Binding-site contacts:
Ligand atom C12 contacts residue SER277 of chain 1.B at 3.2 Å.
Ligand atom O13 contacts residue LYS259 of chain 1.B at 3.3 Å (salt-bridge).
Ligand atom O16 contacts residue LYS259 of chain 1.B at 2.9 Å (salt-bridge).
Ligand atom O18 contacts residue TYR278 of chain 1.B at 3.5 Å.
Ligand atom O12 contacts residue GLY55 of chain 1.B at 3.2 Å.
Ligand atom O15 contacts residue MG1 of chain 1.K at 2.1 Å.
Ligand atom O4 contacts residue LYS207 of chain 1.B at 3.1 Å.
Ligand atom P4 contacts residue LYS259 of chain 1.B at 3.4 Å.
Ligand atom P4 contacts residue MG1 of chain 1.K at 3.4 Å.
Ligand atom O14 contacts residue SER277 of chain 1.B at 3.1 Å (h-bond).
Ligand atom O15 contacts residue GLU68 of chain 1.B at 2.6 Å (salt-bridge).
Ligand atom O19 contacts residue ASP164 of chain 1.B at 2.7 Å (salt-bridge).
Ligand atom O18 contacts residue ARG221 of chain 1.B at 3.5 Å (salt-bridge).
Ligand atom O20 contacts residue ASP164 of chain 1.B at 3.1 Å (salt-bridge).
Ligand atom O9 contacts residue ASP70 of chain 1.B at 3.1 Å (salt-bridge).
Ligand atom O13 contacts residue SER56 of chain 1.B at 3.1 Å (h-bond).
Ligand atom C4 contacts residue ARG221 of chain 1.B at 3.2 Å.
Ligand atom O12 contacts residue MG1 of chain 1.K at 2.3 Å.
Ligand atom O20 contacts residue ASP70 of chain 1.B at 2.5 Å (salt-bridge).
Ligand atom O10 contacts residue MG1 of chain 1.K at 3.4 Å.
Ligand atom O17 contacts residue CYS276 of chain 1.B at 3.0 Å (h-bond).
Ligand atom N1 contacts residue ARG221 of chain 1.B at 3.0 Å (salt-bridge).
Ligand atom O10 contacts residue SER277 of chain 1.B at 3.2 Å (h-bond).
Ligand atom N7 contacts residue ARG221 of chain 1.B at 3.2 Å (salt-bridge).
Ligand atom O12 contacts residue ASP70 of chain 1.B at 3.2 Å (salt-bridge).
Ligand atom O16 contacts residue SER56 of chain 1.B at 2.6 Å (h-bond).
Ligand atom N4 contacts residue ARG221 of chain 1.B at 2.3 Å (salt-bridge).
Ligand atom C16 contacts residue ARG221 of chain 1.B at 3.4 Å.
Ligand atom C2 contacts residue SER225 of chain 1.B at 3.2 Å.
Ligand atom N1 contacts residue SER223 of chain 1.B at 3.3 Å.
Ligand atom C15 contacts residue ARG221 of chain 1.B at 3.5 Å.
Ligand atom O9 contacts residue MG1 of chain 1.K at 2.5 Å.
Ligand atom O9 contacts residue GLU68 of chain 1.B at 3.1 Å (salt-bridge).
Ligand atom P3 contacts residue MG1 of chain 1.K at 3.1 Å.
Ligand atom C5 contacts residue ARG221 of chain 1.B at 3.4 Å.
Ligand atom P4 contacts residue SER56 of chain 1.B at 3.3 Å.
Ligand atom N2 contacts residue SER225 of chain 1.B at 3.0 Å (h-bond).
Ligand atom O12 contacts residue SER56 of chain 1.B at 2.9 Å (h-bond).
Ligand atom N2 contacts residue SER223 of chain 1.B at 3.0 Å (h-bond).
Ligand atom P2 contacts residue MG1 of chain 1.K at 3.5 Å.

Sequence of chain 1.B:
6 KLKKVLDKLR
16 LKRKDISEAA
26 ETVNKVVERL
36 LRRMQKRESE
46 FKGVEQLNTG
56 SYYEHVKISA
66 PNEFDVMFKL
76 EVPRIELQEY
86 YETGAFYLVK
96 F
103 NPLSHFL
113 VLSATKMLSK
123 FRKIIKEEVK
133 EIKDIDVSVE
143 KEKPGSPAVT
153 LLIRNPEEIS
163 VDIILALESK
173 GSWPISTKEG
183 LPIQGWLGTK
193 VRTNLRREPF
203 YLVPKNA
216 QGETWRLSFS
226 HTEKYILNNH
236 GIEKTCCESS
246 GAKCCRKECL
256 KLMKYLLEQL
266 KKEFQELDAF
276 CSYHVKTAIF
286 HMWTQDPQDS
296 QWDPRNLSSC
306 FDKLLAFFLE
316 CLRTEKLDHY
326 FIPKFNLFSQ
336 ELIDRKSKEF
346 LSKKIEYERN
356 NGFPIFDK

A protein and the small-molecule ligand that binds it are described below.
Small molecule (SMILES): Nc1ncnc2c1ncn2[C@@H]1O[C@H](COP(=O)(O)O[C@@H]2[C@H](O)[C@@H](COP(=O)(O)OP(=O)(O)OP(=O)(O)O)O[C@H]2n2cnc3c(=O)[nH]cnc32)[C@@H](O)[C@H]1O